Binding-site contacts:
Ligand atom N contacts residue THR1 of chain 1.N at 3.7 Å.
Ligand atom CA contacts residue GLY47 of chain 1.N at 3.5 Å.
Ligand atom CB contacts residue GLY47 of chain 1.N at 3.1 Å.
Ligand atom C21 contacts residue SER46 of chain 1.N at 3.5 Å.
Ligand atom C4 contacts residue HIS116 of chain 1.H at 3.7 Å.
Ligand atom O contacts residue THR20 of chain 1.N at 2.8 Å.
Ligand atom C17 contacts residue THR1 of chain 1.N at 1.5 Å.
Ligand atom N contacts residue GLY47 of chain 1.N at 3.1 Å (h-bond).
Ligand atom OG1 contacts residue THR20 of chain 1.N at 3.6 Å.
Ligand atom C contacts residue THR21 of chain 1.N at 3.4 Å.
Ligand atom C19 contacts residue LYS33 of chain 1.N at 3.7 Å.
Ligand atom C19 contacts residue THR1 of chain 1.N at 3.3 Å.
Ligand atom C20 contacts residue THR20 of chain 1.N at 3.6 Å.
Ligand atom CA contacts residue THR1 of chain 1.N at 2.5 Å.
Ligand atom O contacts residue THR21 of chain 1.N at 2.8 Å (h-bond).
Ligand atom CA contacts residue ARG19 of chain 1.N at 4.0 Å.
Ligand atom C3 contacts residue HIS116 of chain 1.H at 3.6 Å.
Ligand atom O contacts residue ALA49 of chain 1.N at 3.8 Å.
Ligand atom C20 contacts residue LYS33 of chain 1.N at 3.7 Å.
Ligand atom C16 contacts residue THR1 of chain 1.N at 2.5 Å.
Ligand atom O contacts residue SER46 of chain 1.N at 3.8 Å.
Ligand atom N contacts residue THR21 of chain 1.N at 2.8 Å (h-bond).
Ligand atom C5 contacts residue HIS116 of chain 1.H at 3.6 Å.
Ligand atom C contacts residue THR1 of chain 1.N at 3.6 Å.
Ligand atom CB contacts residue THR22 of chain 1.N at 3.5 Å.
Ligand atom CG2 contacts residue SER118 of chain 1.H at 3.1 Å.
Ligand atom O contacts residue GLY47 of chain 1.N at 2.8 Å (h-bond).
Ligand atom O contacts residue THR1 of chain 1.N at 3.8 Å.
Ligand atom C1 contacts residue HIS116 of chain 1.H at 3.8 Å.
Ligand atom CG2 contacts residue HIS114 of chain 1.H at 3.9 Å.
Ligand atom OG1 contacts residue THR21 of chain 1.N at 3.9 Å.
Ligand atom C21 contacts residue ARG45 of chain 1.N at 3.5 Å.
Ligand atom CG contacts residue THR21 of chain 1.N at 4.0 Å.
Ligand atom CA contacts residue THR22 of chain 1.N at 3.4 Å.
Ligand atom C21 contacts residue GLY47 of chain 1.N at 3.5 Å.
Ligand atom C contacts residue GLY47 of chain 1.N at 3.7 Å.
Ligand atom CA contacts residue THR21 of chain 1.N at 3.5 Å.
Ligand atom C contacts residue THR21 of chain 1.N at 4.0 Å.
Ligand atom CA contacts residue THR21 of chain 1.N at 3.8 Å.
Ligand atom C contacts residue GLY47 of chain 1.N at 3.9 Å.

A small-molecule ligand and the protein it binds are described below.
Small molecule (SMILES): CCCCCCC/C=C/C=C/C(=O)N[C@H](C(=O)N[C@H]1/C=C/CCNC(=O)CC[C@H](C(C)C)NC1=O)[C@@H](C)O

Sequence of chain 1.N:
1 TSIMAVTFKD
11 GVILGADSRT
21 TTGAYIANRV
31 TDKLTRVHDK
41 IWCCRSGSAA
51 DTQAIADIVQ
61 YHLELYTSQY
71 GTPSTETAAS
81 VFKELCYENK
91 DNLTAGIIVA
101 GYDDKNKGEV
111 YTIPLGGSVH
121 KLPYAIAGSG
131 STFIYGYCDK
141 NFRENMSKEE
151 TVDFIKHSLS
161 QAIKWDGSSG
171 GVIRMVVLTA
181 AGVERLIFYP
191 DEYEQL

Sequence of chain 1.H:
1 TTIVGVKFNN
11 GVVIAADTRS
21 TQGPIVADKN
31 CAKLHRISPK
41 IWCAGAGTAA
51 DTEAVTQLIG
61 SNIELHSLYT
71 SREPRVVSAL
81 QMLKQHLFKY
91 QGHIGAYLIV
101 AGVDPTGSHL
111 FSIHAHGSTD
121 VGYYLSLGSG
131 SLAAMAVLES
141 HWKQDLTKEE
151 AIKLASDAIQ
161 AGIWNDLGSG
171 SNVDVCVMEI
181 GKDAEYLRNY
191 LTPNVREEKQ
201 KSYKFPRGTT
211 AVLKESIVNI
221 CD